Binding-site contacts:
Ligand atom O4 contacts residue ASN80 of chain 50.A at 4.3 Å.
Ligand atom C4 contacts residue GLY78 of chain 50.A at 3.4 Å.
Ligand atom O3 contacts residue GLY78 of chain 50.A at 3.3 Å.
Ligand atom O1A contacts residue GLY78 of chain 50.A at 3.2 Å (h-bond).
Ligand atom C5 contacts residue ASN93 of chain 50.A at 3.6 Å.
Ligand atom C11 contacts residue ASP85 of chain 50.B at 4.0 Å.
Ligand atom C4 contacts residue ASN93 of chain 50.A at 4.2 Å.
Ligand atom C1 contacts residue SER89 of chain 50.A at 3.5 Å.
Ligand atom C4 contacts residue HIS298 of chain 50.A at 3.2 Å.
Ligand atom C1 contacts residue ARG77 of chain 50.A at 3.6 Å.
Ligand atom C2 contacts residue GLY78 of chain 50.A at 3.9 Å.
Ligand atom O1A contacts residue ARG77 of chain 50.A at 3.2 Å (salt-bridge).
Ligand atom O4 contacts residue VAL296 of chain 50.A at 3.9 Å.
Ligand atom C1 contacts residue LYS186 of chain 50.A at 3.9 Å.
Ligand atom C3 contacts residue GLY78 of chain 50.A at 3.6 Å.
Ligand atom C3 contacts residue HIS298 of chain 50.A at 3.6 Å.
Ligand atom C6 contacts residue TYR72 of chain 50.A at 4.0 Å (hydrophobic).
Ligand atom C1 contacts residue GLY78 of chain 50.A at 3.7 Å.
Ligand atom O1A contacts residue LYS186 of chain 50.A at 2.8 Å (salt-bridge).
Ligand atom C6 contacts residue ASN93 of chain 50.A at 3.0 Å.
Ligand atom O6 contacts residue ASN93 of chain 50.A at 3.0 Å (h-bond).
Ligand atom O1A contacts residue TYR72 of chain 50.A at 3.5 Å.
Ligand atom O4 contacts residue THR291 of chain 50.A at 3.5 Å.
Ligand atom C5 contacts residue TYR72 of chain 50.A at 3.9 Å (hydrophobic).
Ligand atom C3 contacts residue GLY78 of chain 50.A at 4.0 Å.
Ligand atom O1A contacts residue SER89 of chain 50.A at 3.1 Å (h-bond).
Ligand atom O4 contacts residue HIS298 of chain 50.A at 2.7 Å (h-bond).
Ligand atom O8 contacts residue ARG77 of chain 50.A at 3.2 Å (salt-bridge).
Ligand atom O4 contacts residue GLY78 of chain 50.A at 3.1 Å.
Ligand atom O1B contacts residue ARG77 of chain 50.A at 2.9 Å (salt-bridge).
Ligand atom C3 contacts residue VAL296 of chain 50.A at 3.7 Å (hydrophobic).
Ligand atom O1B contacts residue TYR72 of chain 50.A at 4.1 Å.
Ligand atom O1A contacts residue HIS298 of chain 50.A at 3.9 Å.
Ligand atom O1B contacts residue SER89 of chain 50.A at 3.1 Å (h-bond).
Ligand atom C4 contacts residue TYR72 of chain 50.A at 3.8 Å (hydrophobic).
Ligand atom N5 contacts residue TYR72 of chain 50.A at 3.4 Å (h-bond).
Ligand atom O10 contacts residue THR291 of chain 50.A at 4.3 Å.
Ligand atom O8 contacts residue TYR72 of chain 50.A at 4.3 Å.
Ligand atom O4 contacts residue ILE79 of chain 50.A at 4.0 Å.
Ligand atom C1 contacts residue TYR72 of chain 50.A at 4.1 Å (hydrophobic).

A protein and the small-molecule ligand that binds it are described below.
Small molecule (SMILES): CC(=O)N[C@@H]1[C@@H](O[C@@H]2O[C@H](CO)[C@H](O)[C@H](O[C@]3(C(=O)O)C[C@H](O)[C@@H](NC(C)=O)[C@H]([C@H](O)[C@H](O)CO)O3)[C@H]2O)[C@H](O)[C@@H](CO[C@]2(C(=O)O)C[C@H](O)[C@@H](NC(C)=O)[C@H]([C@H](O)[C@H](O)CO)O2)O[C@H]1O

Sequence of chain 50.A:
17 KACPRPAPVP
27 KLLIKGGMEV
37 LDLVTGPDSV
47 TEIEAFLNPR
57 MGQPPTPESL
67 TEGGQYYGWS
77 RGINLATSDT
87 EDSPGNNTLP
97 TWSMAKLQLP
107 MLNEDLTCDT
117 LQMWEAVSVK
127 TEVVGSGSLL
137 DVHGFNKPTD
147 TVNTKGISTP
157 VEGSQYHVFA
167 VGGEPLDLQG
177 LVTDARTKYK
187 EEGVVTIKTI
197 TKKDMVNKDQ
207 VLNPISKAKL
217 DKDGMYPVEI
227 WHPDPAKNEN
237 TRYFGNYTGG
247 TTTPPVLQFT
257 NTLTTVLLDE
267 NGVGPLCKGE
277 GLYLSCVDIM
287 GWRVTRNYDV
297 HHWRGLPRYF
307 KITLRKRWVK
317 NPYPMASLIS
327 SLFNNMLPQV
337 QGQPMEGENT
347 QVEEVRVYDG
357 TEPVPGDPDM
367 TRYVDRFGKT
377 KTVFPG

Sequence of chain 50.B:
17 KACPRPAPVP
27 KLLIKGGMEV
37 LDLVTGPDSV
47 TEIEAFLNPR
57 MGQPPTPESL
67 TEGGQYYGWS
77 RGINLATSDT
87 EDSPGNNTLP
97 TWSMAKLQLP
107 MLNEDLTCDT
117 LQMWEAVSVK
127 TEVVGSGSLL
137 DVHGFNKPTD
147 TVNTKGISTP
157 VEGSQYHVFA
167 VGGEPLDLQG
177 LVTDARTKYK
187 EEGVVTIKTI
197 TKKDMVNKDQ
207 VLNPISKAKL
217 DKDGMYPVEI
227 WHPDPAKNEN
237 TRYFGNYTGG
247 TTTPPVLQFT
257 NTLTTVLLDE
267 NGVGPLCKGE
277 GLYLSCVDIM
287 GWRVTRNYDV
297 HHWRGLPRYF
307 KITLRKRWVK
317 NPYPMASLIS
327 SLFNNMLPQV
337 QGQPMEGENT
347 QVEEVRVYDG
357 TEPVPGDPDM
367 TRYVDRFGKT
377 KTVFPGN